Sequence of chain 1.C:
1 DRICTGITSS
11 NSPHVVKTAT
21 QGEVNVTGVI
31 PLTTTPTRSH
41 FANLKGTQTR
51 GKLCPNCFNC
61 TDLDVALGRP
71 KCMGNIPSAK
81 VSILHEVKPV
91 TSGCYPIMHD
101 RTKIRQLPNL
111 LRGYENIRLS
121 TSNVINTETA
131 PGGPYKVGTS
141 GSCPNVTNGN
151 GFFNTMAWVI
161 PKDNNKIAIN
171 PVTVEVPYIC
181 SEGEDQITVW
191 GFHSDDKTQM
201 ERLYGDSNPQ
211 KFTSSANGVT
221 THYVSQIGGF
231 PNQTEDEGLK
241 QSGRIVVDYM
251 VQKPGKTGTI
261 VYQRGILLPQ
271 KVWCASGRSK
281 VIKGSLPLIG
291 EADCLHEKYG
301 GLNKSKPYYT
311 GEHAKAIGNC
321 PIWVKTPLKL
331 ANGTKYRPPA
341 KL

This protein binds this small molecule.
Small molecule (SMILES): CC(=O)N[C@H]1[C@H](O[C@H]2[C@H](O)[C@@H](NC(C)=O)CO[C@@H]2CO)O[C@H](CO)[C@@H](O[C@@H]2O[C@H](CO)[C@@H](O)[C@H](O)[C@@H]2O)[C@@H]1O

Binding-site contacts:
Ligand atom C5 contacts residue ASN145 of chain 1.C at 3.7 Å.
Ligand atom O5 contacts residue ASN145 of chain 1.C at 2.4 Å (h-bond).
Ligand atom O7 contacts residue ASN145 of chain 1.C at 3.2 Å (h-bond).
Ligand atom O6 contacts residue GLY149 of chain 1.C at 3.1 Å.
Ligand atom C5 contacts residue ASN150 of chain 1.C at 4.0 Å.
Ligand atom O5 contacts residue GLY149 of chain 1.C at 3.2 Å.
Ligand atom C6 contacts residue ASN150 of chain 1.C at 3.5 Å.
Ligand atom C3 contacts residue THR147 of chain 1.C at 4.4 Å.
Ligand atom C8 contacts residue VAL146 of chain 1.C at 3.6 Å (hydrophobic).
Ligand atom C1 contacts residue ASN145 of chain 1.C at 1.4 Å.
Ligand atom C1 contacts residue THR147 of chain 1.C at 3.8 Å.
Ligand atom O5 contacts residue ASN150 of chain 1.C at 3.1 Å (h-bond).
Ligand atom C7 contacts residue ASN145 of chain 1.C at 3.2 Å.
Ligand atom C6 contacts residue GLY149 of chain 1.C at 4.0 Å.
Ligand atom N2 contacts residue THR147 of chain 1.C at 3.5 Å (h-bond).
Ligand atom C2 contacts residue THR147 of chain 1.C at 4.1 Å.
Ligand atom C2 contacts residue ASN145 of chain 1.C at 2.4 Å.
Ligand atom C8 contacts residue ASN145 of chain 1.C at 4.3 Å.
Ligand atom C7 contacts residue THR147 of chain 1.C at 4.5 Å.
Ligand atom N2 contacts residue ASN145 of chain 1.C at 2.8 Å (h-bond).
Ligand atom C3 contacts residue ASN145 of chain 1.C at 3.8 Å.
Ligand atom C1 contacts residue GLY149 of chain 1.C at 3.6 Å.
Ligand atom O6 contacts residue ASN150 of chain 1.C at 2.6 Å (h-bond).
Ligand atom C4 contacts residue ASN145 of chain 1.C at 4.2 Å.
Ligand atom C5 contacts residue GLY149 of chain 1.C at 3.7 Å.
Ligand atom C1 contacts residue ASN150 of chain 1.C at 4.2 Å.